Sequence of chain 1.A:
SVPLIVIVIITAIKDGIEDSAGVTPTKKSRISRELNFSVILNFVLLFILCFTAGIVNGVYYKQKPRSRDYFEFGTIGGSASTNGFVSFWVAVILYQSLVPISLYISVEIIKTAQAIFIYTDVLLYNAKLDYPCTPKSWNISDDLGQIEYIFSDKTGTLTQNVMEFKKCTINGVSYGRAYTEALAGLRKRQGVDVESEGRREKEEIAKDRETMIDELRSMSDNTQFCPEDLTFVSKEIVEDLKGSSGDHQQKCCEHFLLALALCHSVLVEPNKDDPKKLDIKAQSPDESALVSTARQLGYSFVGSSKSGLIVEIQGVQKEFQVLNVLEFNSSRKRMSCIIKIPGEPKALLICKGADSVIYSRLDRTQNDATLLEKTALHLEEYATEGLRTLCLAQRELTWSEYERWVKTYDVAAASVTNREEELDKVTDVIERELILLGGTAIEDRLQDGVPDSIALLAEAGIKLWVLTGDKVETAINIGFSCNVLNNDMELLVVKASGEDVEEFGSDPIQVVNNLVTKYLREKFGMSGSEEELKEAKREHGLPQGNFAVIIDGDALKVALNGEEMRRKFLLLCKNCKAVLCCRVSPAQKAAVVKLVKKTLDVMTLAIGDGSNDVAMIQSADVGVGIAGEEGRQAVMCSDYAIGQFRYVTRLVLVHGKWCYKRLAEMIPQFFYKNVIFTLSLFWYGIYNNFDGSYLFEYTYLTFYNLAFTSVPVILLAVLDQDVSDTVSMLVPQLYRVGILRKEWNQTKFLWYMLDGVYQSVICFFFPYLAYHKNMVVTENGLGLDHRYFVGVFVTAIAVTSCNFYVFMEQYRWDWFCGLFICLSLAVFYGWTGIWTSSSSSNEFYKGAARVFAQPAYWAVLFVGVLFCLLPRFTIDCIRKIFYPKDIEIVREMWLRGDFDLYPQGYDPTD

Binding-site contacts:
Ligand atom C8 contacts residue MET292 of chain 1.B at 4.2 Å (hydrophobic).
Ligand atom C2 contacts residue TYR288 of chain 1.B at 4.2 Å (hydrophobic).
Ligand atom C2 contacts residue GLU290 of chain 1.B at 4.0 Å.
Ligand atom O5 contacts residue TRP348 of chain 1.B at 4.0 Å.
Ligand atom O6 contacts residue TYR288 of chain 1.B at 3.2 Å.
Ligand atom C5 contacts residue TRP348 of chain 1.B at 4.0 Å (hydrophobic).
Ligand atom O3 contacts residue LYS291 of chain 1.B at 3.2 Å.
Ligand atom O7 contacts residue PRO349 of chain 1.B at 4.0 Å.
Ligand atom N2 contacts residue LYS291 of chain 1.B at 3.6 Å.
Ligand atom C7 contacts residue PRO349 of chain 1.B at 4.1 Å (hydrophobic).
Ligand atom C2 contacts residue ASN240 of chain 1.B at 2.5 Å.
Ligand atom O5 contacts residue TYR288 of chain 1.B at 3.7 Å.
Ligand atom C8 contacts residue HIS347 of chain 1.B at 3.8 Å.
Ligand atom C8 contacts residue PHE630 of chain 1.A at 4.1 Å (hydrophobic).
Ligand atom N2 contacts residue ASN240 of chain 1.B at 2.7 Å (h-bond).
Ligand atom O7 contacts residue ASN240 of chain 1.B at 3.0 Å (h-bond).
Ligand atom O4 contacts residue PRO287 of chain 1.B at 4.0 Å.
Ligand atom C5 contacts residue PRO349 of chain 1.B at 4.0 Å (hydrophobic).
Ligand atom C7 contacts residue MET292 of chain 1.B at 3.8 Å (hydrophobic).
Ligand atom C1 contacts residue TYR288 of chain 1.B at 3.4 Å (hydrophobic).
Ligand atom C4 contacts residue TYR288 of chain 1.B at 3.3 Å (hydrophobic).
Ligand atom N2 contacts residue TYR288 of chain 1.B at 3.9 Å.
Ligand atom C8 contacts residue LYS291 of chain 1.B at 3.4 Å.
Ligand atom C1 contacts residue ASN240 of chain 1.B at 1.4 Å.
Ligand atom C7 contacts residue ASN240 of chain 1.B at 3.0 Å.
Ligand atom O6 contacts residue ASN236 of chain 1.B at 3.8 Å.
Ligand atom C3 contacts residue ASN240 of chain 1.B at 3.7 Å.
Ligand atom O4 contacts residue TYR288 of chain 1.B at 4.0 Å.
Ligand atom C8 contacts residue TYR288 of chain 1.B at 4.3 Å (hydrophobic).
Ligand atom C6 contacts residue TRP348 of chain 1.B at 3.8 Å (hydrophobic).
Ligand atom O5 contacts residue ASN240 of chain 1.B at 2.5 Å (h-bond).
Ligand atom O7 contacts residue MET292 of chain 1.B at 3.1 Å.
Ligand atom O4 contacts residue PRO349 of chain 1.B at 4.0 Å.
Ligand atom O3 contacts residue TYR288 of chain 1.B at 3.5 Å (h-bond).
Ligand atom C7 contacts residue LYS291 of chain 1.B at 4.0 Å.
Ligand atom C3 contacts residue TYR288 of chain 1.B at 3.4 Å (hydrophobic).
Ligand atom C1 contacts residue HIS347 of chain 1.B at 4.0 Å.
Ligand atom C5 contacts residue TYR288 of chain 1.B at 3.9 Å (hydrophobic).
Ligand atom C5 contacts residue ASN240 of chain 1.B at 3.7 Å.
Ligand atom C8 contacts residue ASN240 of chain 1.B at 4.0 Å.

Sequence of chain 1.B:
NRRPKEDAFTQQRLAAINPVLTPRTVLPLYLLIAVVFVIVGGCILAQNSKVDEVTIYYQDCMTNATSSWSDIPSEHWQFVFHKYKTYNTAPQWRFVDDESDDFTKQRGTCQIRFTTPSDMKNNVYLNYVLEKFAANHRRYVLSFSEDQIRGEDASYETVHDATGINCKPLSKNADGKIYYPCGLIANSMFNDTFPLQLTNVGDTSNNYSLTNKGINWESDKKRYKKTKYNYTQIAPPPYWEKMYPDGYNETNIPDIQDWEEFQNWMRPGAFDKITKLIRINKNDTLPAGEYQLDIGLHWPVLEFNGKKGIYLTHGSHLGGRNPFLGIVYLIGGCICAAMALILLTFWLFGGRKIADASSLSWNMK

This protein binds this small molecule.
Small molecule (SMILES): CC(=O)N[C@H]1[C@H](O[C@H]2[C@H](O)[C@@H](NC(C)=O)CO[C@@H]2CO)O[C@H](CO)[C@@H](O[C@H]2O[C@H](CO)[C@@H](O)[C@H](O[C@@]3(O)[C@H](O)[C@@H](O)O[C@H](CO)[C@H]3O)[C@@H]2O)[C@@H]1O